A small-molecule ligand and the protein it binds are described below.
Small molecule (SMILES): C[C@@H]1CCO[C@H]2Cn3cc(C(=O)NCc4ccc(F)cc4F)c(=O)c(O)c3C(=O)N12

Sequence of chain 1.G:
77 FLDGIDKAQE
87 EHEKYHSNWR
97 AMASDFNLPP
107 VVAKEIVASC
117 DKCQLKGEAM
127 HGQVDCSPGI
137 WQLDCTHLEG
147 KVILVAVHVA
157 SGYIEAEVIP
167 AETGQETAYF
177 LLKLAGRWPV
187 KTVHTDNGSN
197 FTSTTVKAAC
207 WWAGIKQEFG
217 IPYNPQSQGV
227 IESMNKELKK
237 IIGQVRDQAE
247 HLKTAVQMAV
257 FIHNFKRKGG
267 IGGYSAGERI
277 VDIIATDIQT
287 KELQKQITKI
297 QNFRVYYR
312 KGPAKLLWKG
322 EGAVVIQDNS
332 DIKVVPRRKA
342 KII

Binding-site contacts:
Ligand atom OAE contacts residue ASP140 of chain 1.G at 3.1 Å (salt-bridge).
Ligand atom FAF contacts residue GLN222 of chain 1.G at 3.1 Å.
Ligand atom CAH contacts residue GLN222 of chain 1.G at 3.5 Å.
Ligand atom CAV contacts residue PRO221 of chain 1.G at 3.9 Å (hydrophobic).
Ligand atom CAM contacts residue GLY194 of chain 1.G at 3.6 Å.
Ligand atom CAX contacts residue PRO221 of chain 1.G at 4.1 Å (hydrophobic).
Ligand atom OAB contacts residue PRO221 of chain 1.G at 3.8 Å.
Ligand atom CAT contacts residue GLN222 of chain 1.G at 3.8 Å.
Ligand atom OAE contacts residue MG1 of chain 1.Q at 1.7 Å.
Ligand atom CAL contacts residue TYR219 of chain 1.G at 3.7 Å (hydrophobic).
Ligand atom FAF contacts residue PRO221 of chain 1.G at 3.8 Å.
Ligand atom CAI contacts residue PRO221 of chain 1.G at 3.9 Å (hydrophobic).
Ligand atom CAU contacts residue PRO221 of chain 1.G at 3.5 Å (hydrophobic).
Ligand atom FAG contacts residue PRO221 of chain 1.G at 3.9 Å.
Ligand atom OAE contacts residue MG1 of chain 1.R at 2.5 Å.
Ligand atom OAC contacts residue ASP192 of chain 1.G at 2.9 Å (salt-bridge).
Ligand atom OAC contacts residue ASP140 of chain 1.G at 4.1 Å.
Ligand atom CAW contacts residue MG1 of chain 1.Q at 3.0 Å.
Ligand atom CAH contacts residue PRO221 of chain 1.G at 4.0 Å (hydrophobic).
Ligand atom CBA contacts residue GLY194 of chain 1.G at 4.0 Å.
Ligand atom FAG contacts residue GLU228 of chain 1.G at 3.1 Å.
Ligand atom CAS contacts residue MG1 of chain 1.Q at 3.0 Å.
Ligand atom CAW contacts residue GLU228 of chain 1.G at 4.0 Å.
Ligand atom CAJ contacts residue PRO221 of chain 1.G at 3.4 Å (hydrophobic).
Ligand atom CAR contacts residue PRO221 of chain 1.G at 3.8 Å (hydrophobic).
Ligand atom CAT contacts residue PRO221 of chain 1.G at 3.7 Å (hydrophobic).
Ligand atom CAY contacts residue MG1 of chain 1.Q at 3.5 Å.
Ligand atom CAW contacts residue MG1 of chain 1.R at 3.0 Å.
Ligand atom OAQ contacts residue TYR219 of chain 1.G at 3.6 Å.
Ligand atom CAZ contacts residue GLU228 of chain 1.G at 3.7 Å.
Ligand atom CAZ contacts residue MG1 of chain 1.R at 2.8 Å.
Ligand atom OAD contacts residue ASP140 of chain 1.G at 3.9 Å.
Ligand atom OAE contacts residue ASP192 of chain 1.G at 3.1 Å (salt-bridge).
Ligand atom CAW contacts residue ASP192 of chain 1.G at 3.9 Å.
Ligand atom OAD contacts residue MG1 of chain 1.R at 1.9 Å.
Ligand atom OAC contacts residue MG1 of chain 1.Q at 2.1 Å.
Ligand atom CAM contacts residue ASN193 of chain 1.G at 3.9 Å.
Ligand atom CAS contacts residue ASP192 of chain 1.G at 3.6 Å.
Ligand atom OAD contacts residue GLU228 of chain 1.G at 2.8 Å (salt-bridge).
Ligand atom OAE contacts residue GLU228 of chain 1.G at 3.5 Å (salt-bridge).